This protein binds this small molecule.
Small molecule (SMILES): CN(Cc1cnc2nc(N)nc(N)c2n1)c1ccc(C(=O)N[C@@H](CCC(=O)O)C(=O)O)cc1

Binding-site contacts:
Ligand atom NA2 contacts residue THR134 of chain 1.B at 3.1 Å (h-bond).
Ligand atom CA contacts residue SER37 of chain 1.B at 3.6 Å.
Ligand atom NA4 contacts residue TYR119 of chain 1.B at 3.5 Å (h-bond).
Ligand atom O1 contacts residue LEU67 of chain 1.B at 3.3 Å.
Ligand atom OE1 contacts residue SER37 of chain 1.B at 3.4 Å (h-bond).
Ligand atom C9 contacts residue NDP1 of chain 1.J at 3.6 Å.
Ligand atom NA4 contacts residue VAL9 of chain 1.B at 2.5 Å (h-bond).
Ligand atom C8A contacts residue NDP1 of chain 1.J at 3.5 Å.
Ligand atom N contacts residue LEU67 of chain 1.B at 3.6 Å.
Ligand atom N8 contacts residue LEU33 of chain 1.B at 3.6 Å.
Ligand atom N5 contacts residue NDP1 of chain 1.J at 3.2 Å (h-bond).
Ligand atom O1 contacts residue ARG70 of chain 1.B at 2.8 Å (salt-bridge).
Ligand atom N3 contacts residue VAL9 of chain 1.B at 3.5 Å.
Ligand atom C14 contacts residue ILE62 of chain 1.B at 3.5 Å (hydrophobic).
Ligand atom NA2 contacts residue ASP32 of chain 1.B at 2.8 Å (salt-bridge).
Ligand atom O1 contacts residue SER37 of chain 1.B at 3.1 Å (h-bond).
Ligand atom C6 contacts residue NDP1 of chain 1.J at 3.6 Å.
Ligand atom N1 contacts residue ASP32 of chain 1.B at 3.0 Å (salt-bridge).
Ligand atom C2 contacts residue ASP32 of chain 1.B at 3.5 Å.
Ligand atom O2 contacts residue SER37 of chain 1.B at 3.0 Å (h-bond).
Ligand atom CT contacts residue SER37 of chain 1.B at 3.0 Å.
Ligand atom N3 contacts residue VAL10 of chain 1.B at 3.4 Å (h-bond).
Ligand atom C4 contacts residue NDP1 of chain 1.J at 3.1 Å.
Ligand atom CT contacts residue ARG70 of chain 1.B at 3.4 Å.
Ligand atom NA2 contacts residue ALA11 of chain 1.B at 3.5 Å.
Ligand atom NA2 contacts residue VAL10 of chain 1.B at 3.5 Å (h-bond).
Ligand atom C2 contacts residue ALA11 of chain 1.B at 3.5 Å (hydrophobic).
Ligand atom C7 contacts residue LEU25 of chain 1.B at 3.5 Å (hydrophobic).
Ligand atom C4A contacts residue NDP1 of chain 1.J at 3.0 Å.
Ligand atom C4 contacts residue VAL9 of chain 1.B at 3.5 Å (hydrophobic).
Ligand atom O2 contacts residue ARG70 of chain 1.B at 3.2 Å (salt-bridge).
Ligand atom NA4 contacts residue NDP1 of chain 1.J at 3.5 Å (h-bond).
Ligand atom N3 contacts residue ALA11 of chain 1.B at 3.6 Å.
Ligand atom CB contacts residue SER37 of chain 1.B at 3.1 Å.
Ligand atom C4 contacts residue PHE36 of chain 1.B at 3.4 Å (hydrophobic).
Ligand atom CM contacts residue THR58 of chain 1.B at 3.5 Å.
Ligand atom NA4 contacts residue PHE36 of chain 1.B at 3.2 Å.
Ligand atom N8 contacts residue ASP32 of chain 1.B at 3.6 Å.
Ligand atom NA4 contacts residue CYS113 of chain 1.B at 3.3 Å.
Ligand atom N1 contacts residue ALA11 of chain 1.B at 3.4 Å.

Sequence of chain 1.B:
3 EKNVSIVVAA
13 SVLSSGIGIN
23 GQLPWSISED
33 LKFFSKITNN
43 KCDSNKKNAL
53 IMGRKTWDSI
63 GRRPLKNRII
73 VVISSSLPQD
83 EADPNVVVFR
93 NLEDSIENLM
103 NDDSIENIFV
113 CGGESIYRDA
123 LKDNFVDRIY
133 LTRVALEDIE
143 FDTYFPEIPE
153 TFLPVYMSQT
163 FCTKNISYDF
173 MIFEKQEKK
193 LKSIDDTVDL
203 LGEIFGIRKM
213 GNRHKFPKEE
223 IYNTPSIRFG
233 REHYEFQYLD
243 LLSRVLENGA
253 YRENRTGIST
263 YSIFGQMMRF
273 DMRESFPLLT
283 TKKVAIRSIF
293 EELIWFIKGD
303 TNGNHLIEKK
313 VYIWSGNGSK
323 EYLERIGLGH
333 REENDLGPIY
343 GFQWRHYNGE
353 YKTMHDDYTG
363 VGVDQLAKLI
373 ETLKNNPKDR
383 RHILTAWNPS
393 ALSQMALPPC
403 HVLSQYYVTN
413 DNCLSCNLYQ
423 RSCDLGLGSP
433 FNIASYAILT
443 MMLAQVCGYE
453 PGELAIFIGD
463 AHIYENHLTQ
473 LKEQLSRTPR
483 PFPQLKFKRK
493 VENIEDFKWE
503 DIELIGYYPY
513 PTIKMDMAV